Binding-site contacts:
Ligand atom O5 contacts residue LEU649 of chain 1.A at 3.5 Å.
Ligand atom O2 contacts residue GLY203 of chain 2.A at 3.8 Å.
Ligand atom O6 contacts residue TYR665 of chain 1.A at 3.8 Å.
Ligand atom O4 contacts residue TRP651 of chain 1.A at 3.7 Å.
Ligand atom C4 contacts residue TRP651 of chain 1.A at 3.9 Å (hydrophobic).
Ligand atom C6 contacts residue TYR209 of chain 2.A at 3.5 Å (hydrophobic).
Ligand atom C4 contacts residue LEU649 of chain 1.A at 3.8 Å (hydrophobic).
Ligand atom O4 contacts residue GLY203 of chain 2.A at 4.0 Å.
Ligand atom C2 contacts residue TRP651 of chain 1.A at 3.9 Å (hydrophobic).
Ligand atom O6 contacts residue VAL650 of chain 1.A at 4.0 Å.
Ligand atom C5 contacts residue TRP651 of chain 1.A at 3.8 Å (hydrophobic).
Ligand atom C1 contacts residue ASN58 of chain 1.A at 1.4 Å.
Ligand atom C6 contacts residue PRO654 of chain 1.A at 3.8 Å (hydrophobic).
Ligand atom O6 contacts residue PRO654 of chain 1.A at 3.4 Å.
Ligand atom C8 contacts residue ALA202 of chain 2.A at 3.9 Å (hydrophobic).
Ligand atom C6 contacts residue LEU649 of chain 1.A at 3.9 Å (hydrophobic).
Ligand atom O3 contacts residue TRP651 of chain 1.A at 3.5 Å.
Ligand atom C3 contacts residue ASN58 of chain 1.A at 3.7 Å.
Ligand atom O2 contacts residue ALA202 of chain 2.A at 3.6 Å.
Ligand atom O6 contacts residue TRP651 of chain 1.A at 3.8 Å.
Ligand atom C4 contacts residue GLY203 of chain 2.A at 3.6 Å.
Ligand atom O5 contacts residue ALA202 of chain 2.A at 3.9 Å.
Ligand atom C2 contacts residue LEU649 of chain 1.A at 4.0 Å (hydrophobic).
Ligand atom C5 contacts residue LYS405 of chain 1.A at 4.0 Å.
Ligand atom O6 contacts residue TRP651 of chain 1.A at 3.9 Å.
Ligand atom O5 contacts residue ASN58 of chain 1.A at 2.3 Å (h-bond).
Ligand atom C2 contacts residue ASN58 of chain 1.A at 2.4 Å.
Ligand atom O3 contacts residue GLY203 of chain 2.A at 3.6 Å.
Ligand atom O5 contacts residue TRP651 of chain 1.A at 3.5 Å.
Ligand atom O6 contacts residue TYR209 of chain 2.A at 3.7 Å.
Ligand atom O6 contacts residue LYS405 of chain 1.A at 3.1 Å (salt-bridge).
Ligand atom C1 contacts residue TRP651 of chain 1.A at 3.8 Å (hydrophobic).
Ligand atom C6 contacts residue VAL650 of chain 1.A at 3.5 Å (hydrophobic).
Ligand atom C5 contacts residue ASN58 of chain 1.A at 3.6 Å.
Ligand atom C6 contacts residue TRP651 of chain 1.A at 3.8 Å (hydrophobic).
Ligand atom O5 contacts residue TRP651 of chain 1.A at 3.4 Å.
Ligand atom N2 contacts residue ASN58 of chain 1.A at 2.9 Å (h-bond).
Ligand atom O7 contacts residue ASN58 of chain 1.A at 3.9 Å.
Ligand atom O5 contacts residue LYS405 of chain 1.A at 4.0 Å.
Ligand atom C7 contacts residue ASN58 of chain 1.A at 3.6 Å.

This small molecule binds to this protein.
Small molecule (SMILES): CC(=O)N[C@H]1[C@H](O[C@H]2[C@H](O)[C@@H](NC(C)=O)CO[C@@H]2CO)O[C@H](CO)[C@@H](O[C@@H]2O[C@H](CO[C@H]3O[C@H](CO)[C@@H](O)[C@H](O[C@H]4O[C@H](CO)[C@@H](O)[C@H](O)[C@@H]4O)[C@@H]3O)[C@@H](O)[C@H](O[C@H]3O[C@H](CO)[C@@H](O)[C@H](O)[C@@H]3O)[C@@H]2O)[C@@H]1O

Sequence of chain 2.A:
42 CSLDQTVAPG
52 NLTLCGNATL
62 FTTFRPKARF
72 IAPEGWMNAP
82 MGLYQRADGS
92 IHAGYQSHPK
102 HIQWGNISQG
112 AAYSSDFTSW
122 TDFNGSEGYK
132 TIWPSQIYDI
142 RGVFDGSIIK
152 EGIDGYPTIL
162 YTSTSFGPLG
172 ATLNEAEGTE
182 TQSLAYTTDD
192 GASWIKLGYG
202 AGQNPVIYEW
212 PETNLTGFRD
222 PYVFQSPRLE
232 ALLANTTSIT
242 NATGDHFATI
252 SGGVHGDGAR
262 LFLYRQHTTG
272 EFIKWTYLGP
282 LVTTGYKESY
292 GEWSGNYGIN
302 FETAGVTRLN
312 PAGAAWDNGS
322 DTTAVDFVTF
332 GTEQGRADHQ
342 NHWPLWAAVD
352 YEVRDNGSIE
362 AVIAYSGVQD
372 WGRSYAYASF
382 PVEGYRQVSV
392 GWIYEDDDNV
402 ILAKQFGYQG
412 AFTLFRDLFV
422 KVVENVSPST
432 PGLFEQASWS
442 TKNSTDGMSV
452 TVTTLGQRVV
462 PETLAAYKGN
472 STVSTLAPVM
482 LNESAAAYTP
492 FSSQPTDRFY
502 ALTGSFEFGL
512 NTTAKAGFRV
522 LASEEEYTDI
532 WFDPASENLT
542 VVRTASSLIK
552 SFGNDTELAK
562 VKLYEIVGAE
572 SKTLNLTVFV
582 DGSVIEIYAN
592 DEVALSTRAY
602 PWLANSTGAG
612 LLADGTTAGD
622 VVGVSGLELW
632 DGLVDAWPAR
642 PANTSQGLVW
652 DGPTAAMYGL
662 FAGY

Sequence of chain 1.A:
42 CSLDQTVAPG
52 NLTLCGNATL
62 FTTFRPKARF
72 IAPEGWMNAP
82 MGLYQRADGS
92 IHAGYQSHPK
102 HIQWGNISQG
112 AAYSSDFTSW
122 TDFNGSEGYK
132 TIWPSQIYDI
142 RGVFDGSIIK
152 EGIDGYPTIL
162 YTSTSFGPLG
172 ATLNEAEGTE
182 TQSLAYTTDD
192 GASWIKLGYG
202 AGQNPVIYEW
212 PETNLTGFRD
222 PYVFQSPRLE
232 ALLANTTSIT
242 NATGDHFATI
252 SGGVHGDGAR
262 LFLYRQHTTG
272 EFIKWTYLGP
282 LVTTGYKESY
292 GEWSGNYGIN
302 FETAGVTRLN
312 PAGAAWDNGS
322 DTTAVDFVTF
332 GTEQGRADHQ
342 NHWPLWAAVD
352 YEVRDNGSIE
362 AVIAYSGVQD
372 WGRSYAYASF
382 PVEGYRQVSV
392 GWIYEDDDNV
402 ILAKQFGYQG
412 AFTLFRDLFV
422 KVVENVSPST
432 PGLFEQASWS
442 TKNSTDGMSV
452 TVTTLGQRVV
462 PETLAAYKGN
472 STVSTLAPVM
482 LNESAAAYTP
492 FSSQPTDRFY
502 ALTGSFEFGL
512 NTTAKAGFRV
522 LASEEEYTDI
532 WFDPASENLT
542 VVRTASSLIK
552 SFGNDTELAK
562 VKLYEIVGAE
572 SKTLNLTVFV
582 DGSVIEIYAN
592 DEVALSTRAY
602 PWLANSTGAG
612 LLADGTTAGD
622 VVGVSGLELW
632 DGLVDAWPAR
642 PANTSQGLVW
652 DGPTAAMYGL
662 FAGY